Sequence of chain 1.D:
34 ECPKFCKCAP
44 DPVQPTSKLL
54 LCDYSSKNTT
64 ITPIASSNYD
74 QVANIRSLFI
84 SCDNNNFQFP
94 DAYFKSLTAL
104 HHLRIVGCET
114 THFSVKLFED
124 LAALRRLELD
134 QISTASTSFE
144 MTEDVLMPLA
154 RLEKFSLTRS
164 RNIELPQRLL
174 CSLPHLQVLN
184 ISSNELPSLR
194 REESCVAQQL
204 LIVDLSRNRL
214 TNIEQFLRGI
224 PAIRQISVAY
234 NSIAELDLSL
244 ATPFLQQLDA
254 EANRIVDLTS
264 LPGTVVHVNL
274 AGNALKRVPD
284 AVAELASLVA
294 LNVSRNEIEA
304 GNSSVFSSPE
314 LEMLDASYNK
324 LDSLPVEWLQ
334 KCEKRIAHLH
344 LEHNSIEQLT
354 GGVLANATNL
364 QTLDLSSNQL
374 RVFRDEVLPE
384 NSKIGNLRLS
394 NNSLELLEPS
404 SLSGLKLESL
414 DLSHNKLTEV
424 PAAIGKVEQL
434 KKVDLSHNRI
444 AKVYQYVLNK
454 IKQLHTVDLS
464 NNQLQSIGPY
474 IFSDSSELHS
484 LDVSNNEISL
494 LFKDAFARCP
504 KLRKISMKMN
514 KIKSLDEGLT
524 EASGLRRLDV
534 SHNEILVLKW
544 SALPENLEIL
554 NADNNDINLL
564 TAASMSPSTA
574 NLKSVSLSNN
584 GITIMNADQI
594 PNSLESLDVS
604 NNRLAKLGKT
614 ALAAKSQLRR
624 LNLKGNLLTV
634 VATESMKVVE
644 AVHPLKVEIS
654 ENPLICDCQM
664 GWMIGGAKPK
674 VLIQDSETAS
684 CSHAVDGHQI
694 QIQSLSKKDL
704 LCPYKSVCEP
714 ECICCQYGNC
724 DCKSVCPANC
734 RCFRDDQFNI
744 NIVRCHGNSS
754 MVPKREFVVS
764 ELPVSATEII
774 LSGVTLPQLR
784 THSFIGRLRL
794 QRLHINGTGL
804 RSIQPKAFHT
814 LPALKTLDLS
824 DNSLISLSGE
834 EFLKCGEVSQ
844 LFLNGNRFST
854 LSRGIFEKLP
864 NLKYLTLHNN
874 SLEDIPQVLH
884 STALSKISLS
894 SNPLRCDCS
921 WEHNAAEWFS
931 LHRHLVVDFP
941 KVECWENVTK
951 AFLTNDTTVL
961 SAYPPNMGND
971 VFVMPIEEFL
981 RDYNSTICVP

A small-molecule ligand and the protein it binds are described below.
Small molecule (SMILES): CC(=O)N[C@@H]1[C@@H](O)[C@H](O)[C@@H](CO)O[C@H]1O

Binding-site contacts:
Ligand atom C3 contacts residue ASN799 of chain 1.D at 3.8 Å.
Ligand atom C8 contacts residue SER775 of chain 1.D at 3.8 Å.
Ligand atom C1 contacts residue HIS797 of chain 1.D at 4.5 Å.
Ligand atom N2 contacts residue SER775 of chain 1.D at 4.0 Å.
Ligand atom C7 contacts residue SER775 of chain 1.D at 4.5 Å.
Ligand atom C6 contacts residue ASP821 of chain 1.D at 4.3 Å.
Ligand atom O5 contacts residue ASP821 of chain 1.D at 3.7 Å.
Ligand atom O5 contacts residue ASN799 of chain 1.D at 2.3 Å (h-bond).
Ligand atom C6 contacts residue HIS797 of chain 1.D at 3.3 Å.
Ligand atom N2 contacts residue ASN799 of chain 1.D at 3.0 Å (h-bond).
Ligand atom C7 contacts residue ASN799 of chain 1.D at 4.2 Å.
Ligand atom O5 contacts residue HIS797 of chain 1.D at 3.5 Å (h-bond).
Ligand atom C4 contacts residue ASN799 of chain 1.D at 4.2 Å.
Ligand atom O6 contacts residue HIS797 of chain 1.D at 4.2 Å.
Ligand atom C2 contacts residue ASN799 of chain 1.D at 2.5 Å.
Ligand atom C5 contacts residue HIS797 of chain 1.D at 3.9 Å.
Ligand atom C1 contacts residue ASN799 of chain 1.D at 1.4 Å.
Ligand atom C5 contacts residue ASN799 of chain 1.D at 3.6 Å.